A protein and the small-molecule ligand that binds it are described below.
Small molecule (SMILES): CC(=O)N[C@H]1[C@H](O[C@H]2[C@H](O)[C@@H](NC(C)=O)CO[C@@H]2CO)O[C@H](CO)[C@@H](O[C@@H]2O[C@H](CO)[C@@H](O)[C@H](O[C@@H]3O[C@H](CO)[C@@H](O)[C@H](O)[C@@H]3O)[C@@H]2O)[C@@H]1O

Sequence of chain 1.B:
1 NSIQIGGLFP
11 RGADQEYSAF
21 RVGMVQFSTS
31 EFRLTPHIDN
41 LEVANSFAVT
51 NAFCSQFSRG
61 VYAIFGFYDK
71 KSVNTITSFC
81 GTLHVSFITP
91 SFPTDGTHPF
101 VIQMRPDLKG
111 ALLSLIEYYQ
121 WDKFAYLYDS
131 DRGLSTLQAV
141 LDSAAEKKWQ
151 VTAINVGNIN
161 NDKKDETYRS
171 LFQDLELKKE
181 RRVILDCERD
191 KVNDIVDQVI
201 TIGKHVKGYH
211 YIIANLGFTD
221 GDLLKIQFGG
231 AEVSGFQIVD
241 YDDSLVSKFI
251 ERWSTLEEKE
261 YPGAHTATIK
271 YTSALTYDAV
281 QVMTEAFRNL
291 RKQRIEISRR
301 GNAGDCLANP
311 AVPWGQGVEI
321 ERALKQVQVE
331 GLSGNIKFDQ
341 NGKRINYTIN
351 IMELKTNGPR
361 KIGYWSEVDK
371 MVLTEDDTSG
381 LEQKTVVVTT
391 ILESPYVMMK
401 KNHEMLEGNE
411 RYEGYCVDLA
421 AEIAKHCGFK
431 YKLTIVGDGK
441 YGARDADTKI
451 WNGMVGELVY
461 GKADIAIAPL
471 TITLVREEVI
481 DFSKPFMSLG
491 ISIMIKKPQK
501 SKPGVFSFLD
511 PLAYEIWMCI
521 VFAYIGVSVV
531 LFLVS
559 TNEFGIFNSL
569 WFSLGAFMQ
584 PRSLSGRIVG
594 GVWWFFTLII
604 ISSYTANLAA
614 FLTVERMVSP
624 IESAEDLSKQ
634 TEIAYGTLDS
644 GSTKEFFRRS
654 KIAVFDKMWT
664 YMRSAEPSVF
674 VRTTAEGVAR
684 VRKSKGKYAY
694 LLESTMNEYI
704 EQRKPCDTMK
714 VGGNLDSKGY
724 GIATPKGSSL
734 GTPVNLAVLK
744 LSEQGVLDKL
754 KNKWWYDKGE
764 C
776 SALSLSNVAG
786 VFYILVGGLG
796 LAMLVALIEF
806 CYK

Binding-site contacts:
Ligand atom C5 contacts residue ASN335 of chain 1.B at 4.0 Å.
Ligand atom C4 contacts residue ASN335 of chain 1.B at 4.2 Å.
Ligand atom C8 contacts residue LYS337 of chain 1.B at 4.0 Å.
Ligand atom O3 contacts residue GLN328 of chain 1.B at 3.6 Å.
Ligand atom O5 contacts residue GLN328 of chain 1.B at 4.4 Å.
Ligand atom C4 contacts residue GLN328 of chain 1.B at 4.2 Å.
Ligand atom O7 contacts residue GLN328 of chain 1.B at 3.6 Å (h-bond).
Ligand atom C2 contacts residue GLN328 of chain 1.B at 3.6 Å.
Ligand atom C7 contacts residue ASN346 of chain 1.B at 4.5 Å.
Ligand atom C3 contacts residue GLN328 of chain 1.B at 4.0 Å.
Ligand atom C6 contacts residue ASN335 of chain 1.B at 3.6 Å.
Ligand atom C1 contacts residue ASN346 of chain 1.B at 1.5 Å.
Ligand atom C2 contacts residue ASN346 of chain 1.B at 2.9 Å.
Ligand atom O5 contacts residue ASN346 of chain 1.B at 2.0 Å (h-bond).
Ligand atom C7 contacts residue GLN328 of chain 1.B at 4.5 Å.
Ligand atom C6 contacts residue ASN346 of chain 1.B at 4.0 Å.
Ligand atom N2 contacts residue ASN346 of chain 1.B at 3.4 Å (h-bond).
Ligand atom C1 contacts residue GLN328 of chain 1.B at 4.3 Å.
Ligand atom N2 contacts residue LYS337 of chain 1.B at 4.2 Å.
Ligand atom C1 contacts residue ASN335 of chain 1.B at 4.4 Å.
Ligand atom C7 contacts residue LYS337 of chain 1.B at 3.3 Å.
Ligand atom C4 contacts residue ASN346 of chain 1.B at 4.0 Å.
Ligand atom O7 contacts residue LYS337 of chain 1.B at 2.4 Å (salt-bridge).
Ligand atom C5 contacts residue ASN346 of chain 1.B at 3.0 Å.
Ligand atom O5 contacts residue ASN335 of chain 1.B at 3.7 Å.
Ligand atom O6 contacts residue ASN335 of chain 1.B at 2.4 Å (h-bond).
Ligand atom C3 contacts residue ASN346 of chain 1.B at 3.9 Å.